Binding-site contacts:
Ligand atom N6 contacts residue ASP207 of chain 1.M at 2.9 Å (salt-bridge).
Ligand atom N4 contacts residue TYR66 of chain 1.M at 3.6 Å (h-bond).
Ligand atom O2' contacts residue HIS93 of chain 1.M at 2.6 Å (h-bond).
Ligand atom OP1 contacts residue ASP47 of chain 1.M at 3.6 Å (salt-bridge).
Ligand atom N1 contacts residue TYR66 of chain 1.M at 3.4 Å.
Ligand atom C2 contacts residue TYR66 of chain 1.M at 3.6 Å (hydrophobic).
Ligand atom C1' contacts residue G461 of chain 1.O at 2.4 Å.
Ligand atom OP1 contacts residue HIS18 of chain 1.M at 2.2 Å (h-bond).
Ligand atom O3' contacts residue ASN92 of chain 1.M at 3.5 Å (h-bond).
Ligand atom OP2 contacts residue ASP47 of chain 1.M at 3.1 Å (salt-bridge).
Ligand atom C5 contacts residue MET233 of chain 1.M at 3.4 Å (hydrophobic).
Ligand atom O4' contacts residue G461 of chain 1.O at 3.6 Å (h-bond).
Ligand atom C6 contacts residue TYR66 of chain 1.M at 3.4 Å (hydrophobic).
Ligand atom C6 contacts residue MET233 of chain 1.M at 3.6 Å (hydrophobic).
Ligand atom C8 contacts residue MET233 of chain 1.M at 3.4 Å (hydrophobic).
Ligand atom O3' contacts residue HIS234 of chain 1.M at 3.0 Å (h-bond).
Ligand atom P contacts residue NI1 of chain 1.EA at 3.5 Å.
Ligand atom N3 contacts residue LYS251 of chain 1.M at 3.6 Å (salt-bridge).
Ligand atom N3 contacts residue TYR66 of chain 1.M at 3.3 Å.
Ligand atom C3' contacts residue G461 of chain 1.O at 2.5 Å.
Ligand atom P contacts residue HIS18 of chain 1.M at 3.5 Å.
Ligand atom C8 contacts residue HIS232 of chain 1.M at 3.6 Å.
Ligand atom C2' contacts residue HIS93 of chain 1.M at 3.5 Å.
Ligand atom N9 contacts residue G461 of chain 1.O at 3.2 Å (h-bond).
Ligand atom C3' contacts residue HIS234 of chain 1.M at 3.3 Å.
Ligand atom OP2 contacts residue HIS232 of chain 1.M at 3.0 Å.
Ligand atom O2' contacts residue HIS234 of chain 1.M at 3.1 Å (h-bond).
Ligand atom C2' contacts residue G461 of chain 1.O at 1.4 Å.
Ligand atom C4 contacts residue TYR66 of chain 1.M at 3.3 Å (hydrophobic).
Ligand atom O5' contacts residue HIS234 of chain 1.M at 3.4 Å.
Ligand atom OP2 contacts residue NI1 of chain 1.EA at 2.2 Å (h-bond).
Ligand atom O2' contacts residue MET233 of chain 1.M at 3.5 Å.
Ligand atom O3' contacts residue G461 of chain 1.O at 2.8 Å (h-bond).
Ligand atom N7 contacts residue MET233 of chain 1.M at 3.2 Å (h-bond).
Ligand atom C2' contacts residue HIS232 of chain 1.M at 3.5 Å.
Ligand atom C5 contacts residue TYR66 of chain 1.M at 3.2 Å (hydrophobic).
Ligand atom O2 contacts residue HIS93 of chain 1.M at 3.2 Å.
Ligand atom O2 contacts residue TYR66 of chain 1.M at 3.6 Å.
Ligand atom OP2 contacts residue ASN92 of chain 1.M at 3.0 Å (h-bond).
Ligand atom N6 contacts residue LEU211 of chain 1.M at 3.5 Å.

A protein and the small-molecule ligand that binds it are described below.
Small molecule (SMILES): Nc1ccn([C@@H]2O[C@H](CO[P](=O)(O)O[C@@H]3CO[C@@H](n4cnc5c(N)ncnc54)C3)[C@@H](O[P](=O)(O)OC[C@H]3O[C@@H](n4cnc5c(N)ncnc54)[C@H](O)[C@@H]3O)[C@H]2O)c(=O)n1

Sequence of chain 1.M:
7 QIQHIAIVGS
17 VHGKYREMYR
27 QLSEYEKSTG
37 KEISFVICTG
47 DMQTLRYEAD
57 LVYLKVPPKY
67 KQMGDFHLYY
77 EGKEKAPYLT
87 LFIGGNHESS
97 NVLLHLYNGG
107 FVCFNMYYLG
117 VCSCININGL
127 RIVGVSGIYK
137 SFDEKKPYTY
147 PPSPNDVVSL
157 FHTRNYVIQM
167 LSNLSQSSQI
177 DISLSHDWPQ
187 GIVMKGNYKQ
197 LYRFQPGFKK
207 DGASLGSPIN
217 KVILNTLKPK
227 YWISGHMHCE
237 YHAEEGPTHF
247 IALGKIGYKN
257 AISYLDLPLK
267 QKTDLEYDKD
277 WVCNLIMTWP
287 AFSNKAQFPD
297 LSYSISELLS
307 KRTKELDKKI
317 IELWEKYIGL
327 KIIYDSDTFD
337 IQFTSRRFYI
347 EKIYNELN